Sequence of chain 1.D:
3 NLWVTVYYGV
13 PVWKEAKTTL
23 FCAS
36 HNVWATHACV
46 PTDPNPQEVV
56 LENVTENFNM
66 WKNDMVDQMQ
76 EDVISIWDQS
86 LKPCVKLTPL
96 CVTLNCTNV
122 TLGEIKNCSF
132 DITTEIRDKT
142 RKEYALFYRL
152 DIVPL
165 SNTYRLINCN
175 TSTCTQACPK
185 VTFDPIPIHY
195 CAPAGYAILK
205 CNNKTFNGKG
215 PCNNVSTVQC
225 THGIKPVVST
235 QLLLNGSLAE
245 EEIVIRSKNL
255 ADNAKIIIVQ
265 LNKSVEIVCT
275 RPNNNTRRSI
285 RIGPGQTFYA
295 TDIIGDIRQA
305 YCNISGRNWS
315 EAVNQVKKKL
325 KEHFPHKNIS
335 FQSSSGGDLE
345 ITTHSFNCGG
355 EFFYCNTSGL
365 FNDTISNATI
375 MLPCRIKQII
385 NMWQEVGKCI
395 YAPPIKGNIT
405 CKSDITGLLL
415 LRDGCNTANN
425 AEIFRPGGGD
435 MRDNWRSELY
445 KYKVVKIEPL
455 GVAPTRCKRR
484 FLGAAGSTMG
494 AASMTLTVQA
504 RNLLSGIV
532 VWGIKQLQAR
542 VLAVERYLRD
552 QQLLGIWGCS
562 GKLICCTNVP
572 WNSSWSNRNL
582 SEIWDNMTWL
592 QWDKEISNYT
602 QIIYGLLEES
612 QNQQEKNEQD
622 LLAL

Binding-site contacts:
Ligand atom O6 contacts residue LYS323 of chain 1.D at 3.8 Å.
Ligand atom C8 contacts residue GLU246 of chain 1.D at 3.4 Å.
Ligand atom C5 contacts residue ASN266 of chain 1.D at 3.7 Å.
Ligand atom C6 contacts residue ILE247 of chain 1.D at 4.1 Å (hydrophobic).
Ligand atom O5 contacts residue ASN266 of chain 1.D at 2.4 Å (h-bond).
Ligand atom C1 contacts residue ASN266 of chain 1.D at 1.5 Å.
Ligand atom C6 contacts residue LYS323 of chain 1.D at 4.3 Å.
Ligand atom C6 contacts residue GLU246 of chain 1.D at 3.9 Å.
Ligand atom C5 contacts residue ILE247 of chain 1.D at 4.1 Å (hydrophobic).
Ligand atom C4 contacts residue ASN266 of chain 1.D at 4.2 Å.
Ligand atom C8 contacts residue LYS267 of chain 1.D at 4.1 Å.
Ligand atom C3 contacts residue ASN266 of chain 1.D at 3.7 Å.
Ligand atom N2 contacts residue ASN266 of chain 1.D at 2.8 Å (h-bond).
Ligand atom O7 contacts residue GLU245 of chain 1.D at 4.3 Å.
Ligand atom O5 contacts residue ILE247 of chain 1.D at 3.1 Å (h-bond).
Ligand atom C1 contacts residue ILE247 of chain 1.D at 3.9 Å (hydrophobic).
Ligand atom O5 contacts residue GLU246 of chain 1.D at 3.4 Å.
Ligand atom C1 contacts residue GLU246 of chain 1.D at 4.1 Å.
Ligand atom O6 contacts residue LYS322 of chain 1.D at 4.5 Å.
Ligand atom C2 contacts residue ASN266 of chain 1.D at 2.4 Å.
Ligand atom C8 contacts residue ASN266 of chain 1.D at 4.3 Å.
Ligand atom O7 contacts residue ASN266 of chain 1.D at 3.1 Å (h-bond).
Ligand atom C7 contacts residue ASN266 of chain 1.D at 3.1 Å.
Ligand atom C5 contacts residue GLU246 of chain 1.D at 4.4 Å.
Ligand atom C3 contacts residue GLN319 of chain 1.D at 4.1 Å.

A protein and the small-molecule ligand that binds it are described below.
Small molecule (SMILES): CC(=O)N[C@H]1[C@H](O[C@H]2[C@H](O)[C@@H](NC(C)=O)CO[C@@H]2CO)O[C@H](CO)[C@@H](O[C@@H]2O[C@H](CO)[C@@H](O)[C@H](O)[C@@H]2O)[C@@H]1O